This protein binds this small molecule.
Small molecule (SMILES): COCCOc1cc(F)c2c(Nc3ccc(NC(=O)Cn4cc(C(C)C)nn4)cc3)ncnc2c1

Sequence of chain 1.A:
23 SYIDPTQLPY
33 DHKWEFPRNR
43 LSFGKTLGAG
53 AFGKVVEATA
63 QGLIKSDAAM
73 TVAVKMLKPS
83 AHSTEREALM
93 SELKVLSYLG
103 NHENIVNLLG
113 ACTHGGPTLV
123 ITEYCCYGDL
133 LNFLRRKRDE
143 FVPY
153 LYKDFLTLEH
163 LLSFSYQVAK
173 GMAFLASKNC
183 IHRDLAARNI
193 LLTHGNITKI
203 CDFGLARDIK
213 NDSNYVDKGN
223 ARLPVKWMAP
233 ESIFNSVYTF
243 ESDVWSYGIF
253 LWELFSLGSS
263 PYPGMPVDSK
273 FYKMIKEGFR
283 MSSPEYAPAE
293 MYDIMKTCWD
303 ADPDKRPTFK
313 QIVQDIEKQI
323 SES

Binding-site contacts:
Ligand atom N5 contacts residue CYS127 of chain 1.A at 2.9 Å (h-bond).
Ligand atom N1 contacts residue ASP204 of chain 1.A at 3.5 Å.
Ligand atom C23 contacts residue LEU193 of chain 1.A at 3.7 Å (hydrophobic).
Ligand atom N2 contacts residue ASP204 of chain 1.A at 3.5 Å.
Ligand atom N1 contacts residue GLU94 of chain 1.A at 3.6 Å (salt-bridge).
Ligand atom C14 contacts residue LEU49 of chain 1.A at 3.7 Å (hydrophobic).
Ligand atom C13 contacts residue LEU193 of chain 1.A at 3.7 Å (hydrophobic).
Ligand atom C20 contacts residue CYS127 of chain 1.A at 3.5 Å (hydrophobic).
Ligand atom N3 contacts residue ASP204 of chain 1.A at 3.5 Å (salt-bridge).
Ligand atom C contacts residue ILE107 of chain 1.A at 3.5 Å (hydrophobic).
Ligand atom C21 contacts residue CYS128 of chain 1.A at 3.4 Å (hydrophobic).
Ligand atom C9 contacts residue VAL57 of chain 1.A at 3.5 Å (hydrophobic).
Ligand atom N4 contacts residue VAL57 of chain 1.A at 3.6 Å.
Ligand atom C20 contacts residue CYS128 of chain 1.A at 3.7 Å (hydrophobic).
Ligand atom C contacts residue LEU101 of chain 1.A at 3.6 Å (hydrophobic).
Ligand atom C20 contacts residue TYR126 of chain 1.A at 3.4 Å (hydrophobic).
Ligand atom C16 contacts residue CYS127 of chain 1.A at 3.0 Å (hydrophobic).
Ligand atom O2 contacts residue GLY130 of chain 1.A at 3.2 Å (h-bond).
Ligand atom C4 contacts residue LEU98 of chain 1.A at 3.6 Å (hydrophobic).
Ligand atom F contacts residue LEU49 of chain 1.A at 3.6 Å.
Ligand atom C6 contacts residue ASP204 of chain 1.A at 3.4 Å.
Ligand atom O2 contacts residue CYS128 of chain 1.A at 3.5 Å (h-bond).
Ligand atom C2 contacts residue ILE202 of chain 1.A at 3.7 Å (hydrophobic).
Ligand atom F contacts residue PHE205 of chain 1.A at 3.1 Å.
Ligand atom C23 contacts residue CYS127 of chain 1.A at 3.4 Å (hydrophobic).
Ligand atom C19 contacts residue LEU49 of chain 1.A at 3.6 Å (hydrophobic).
Ligand atom O2 contacts residue TYR129 of chain 1.A at 3.3 Å.
Ligand atom C22 contacts residue TYR129 of chain 1.A at 3.5 Å (hydrophobic).
Ligand atom O1 contacts residue GLY130 of chain 1.A at 3.6 Å.
Ligand atom N6 contacts residue ALA75 of chain 1.A at 3.5 Å.
Ligand atom C23 contacts residue ALA75 of chain 1.A at 3.6 Å (hydrophobic).
Ligand atom N3 contacts residue LYS77 of chain 1.A at 3.5 Å (salt-bridge).
Ligand atom O contacts residue ASP204 of chain 1.A at 2.8 Å (salt-bridge).
Ligand atom C8 contacts residue THR124 of chain 1.A at 3.5 Å.
Ligand atom O contacts residue CYS203 of chain 1.A at 3.1 Å.
Ligand atom C23 contacts residue GLU125 of chain 1.A at 3.3 Å.
Ligand atom N6 contacts residue LEU193 of chain 1.A at 3.4 Å.
Ligand atom C15 contacts residue CYS127 of chain 1.A at 3.6 Å (hydrophobic).
Ligand atom O contacts residue VAL108 of chain 1.A at 3.3 Å.
Ligand atom C5 contacts residue GLU94 of chain 1.A at 3.6 Å.